Sequence of chain 1.A:
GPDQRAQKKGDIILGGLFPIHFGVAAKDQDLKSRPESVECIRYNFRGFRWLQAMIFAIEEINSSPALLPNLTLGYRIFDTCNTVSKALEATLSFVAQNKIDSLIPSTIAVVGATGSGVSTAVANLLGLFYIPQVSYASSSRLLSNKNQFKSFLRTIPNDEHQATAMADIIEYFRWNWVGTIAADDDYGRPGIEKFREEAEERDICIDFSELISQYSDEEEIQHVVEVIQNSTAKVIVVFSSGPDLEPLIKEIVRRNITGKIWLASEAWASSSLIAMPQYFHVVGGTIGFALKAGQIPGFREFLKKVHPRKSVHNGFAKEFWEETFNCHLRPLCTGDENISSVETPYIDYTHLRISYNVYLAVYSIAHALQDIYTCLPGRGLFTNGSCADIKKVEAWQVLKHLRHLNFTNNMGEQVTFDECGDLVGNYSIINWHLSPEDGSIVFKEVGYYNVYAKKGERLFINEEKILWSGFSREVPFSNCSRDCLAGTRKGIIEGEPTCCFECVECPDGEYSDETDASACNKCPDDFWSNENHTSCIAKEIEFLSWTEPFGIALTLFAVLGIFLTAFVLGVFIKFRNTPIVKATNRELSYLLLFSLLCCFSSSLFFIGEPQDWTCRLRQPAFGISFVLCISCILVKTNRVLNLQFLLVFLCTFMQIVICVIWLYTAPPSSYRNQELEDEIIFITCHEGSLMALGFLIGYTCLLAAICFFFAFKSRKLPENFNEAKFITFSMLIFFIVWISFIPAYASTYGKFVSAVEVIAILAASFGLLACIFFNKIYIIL

The small molecule below binds the protein below.
Small molecule (SMILES): CC(=O)N[C@@H]1[C@@H](O)[C@H](O)[C@@H](CO)O[C@H]1O

Binding-site contacts:
Ligand atom C2 contacts residue ASN287 of chain 1.A at 2.5 Å.
Ligand atom O7 contacts residue ASN287 of chain 1.A at 3.1 Å (h-bond).
Ligand atom C6 contacts residue ASN287 of chain 1.A at 4.3 Å.
Ligand atom O6 contacts residue THR289 of chain 1.A at 3.5 Å (h-bond).
Ligand atom C4 contacts residue ASN287 of chain 1.A at 4.3 Å.
Ligand atom C5 contacts residue THR289 of chain 1.A at 4.5 Å.
Ligand atom C6 contacts residue THR289 of chain 1.A at 4.0 Å.
Ligand atom C5 contacts residue HIS312 of chain 1.A at 4.5 Å.
Ligand atom O6 contacts residue ASN287 of chain 1.A at 4.1 Å.
Ligand atom C5 contacts residue ASN287 of chain 1.A at 3.7 Å.
Ligand atom O5 contacts residue THR289 of chain 1.A at 4.0 Å.
Ligand atom C1 contacts residue ASN287 of chain 1.A at 1.4 Å.
Ligand atom O5 contacts residue HIS312 of chain 1.A at 4.4 Å.
Ligand atom C7 contacts residue ASN287 of chain 1.A at 3.1 Å.
Ligand atom C8 contacts residue ASN287 of chain 1.A at 4.3 Å.
Ligand atom C3 contacts residue ASN287 of chain 1.A at 3.8 Å.
Ligand atom N2 contacts residue ASN287 of chain 1.A at 2.8 Å (h-bond).
Ligand atom O5 contacts residue ASN287 of chain 1.A at 2.4 Å (h-bond).
Ligand atom C1 contacts residue HIS312 of chain 1.A at 4.1 Å.